Sequence of chain 23.E:
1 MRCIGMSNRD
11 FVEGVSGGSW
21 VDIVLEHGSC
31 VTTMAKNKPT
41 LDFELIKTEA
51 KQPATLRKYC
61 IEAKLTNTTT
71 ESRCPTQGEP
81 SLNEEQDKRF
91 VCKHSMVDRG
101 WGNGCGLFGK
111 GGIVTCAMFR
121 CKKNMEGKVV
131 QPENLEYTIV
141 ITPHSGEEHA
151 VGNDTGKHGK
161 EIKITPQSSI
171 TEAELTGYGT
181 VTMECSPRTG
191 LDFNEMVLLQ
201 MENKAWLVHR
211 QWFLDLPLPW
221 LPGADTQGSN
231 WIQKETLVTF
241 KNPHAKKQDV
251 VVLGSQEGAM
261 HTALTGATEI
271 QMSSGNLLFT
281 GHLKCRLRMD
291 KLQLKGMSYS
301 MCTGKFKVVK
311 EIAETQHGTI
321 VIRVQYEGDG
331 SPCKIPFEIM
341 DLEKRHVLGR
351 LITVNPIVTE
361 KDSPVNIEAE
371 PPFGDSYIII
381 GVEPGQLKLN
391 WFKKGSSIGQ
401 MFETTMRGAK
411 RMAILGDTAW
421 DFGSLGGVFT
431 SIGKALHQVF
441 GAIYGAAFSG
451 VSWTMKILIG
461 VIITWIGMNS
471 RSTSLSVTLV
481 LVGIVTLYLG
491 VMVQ

The small molecule below binds the protein below.
Small molecule (SMILES): CC(=O)N[C@@H]1[C@@H](O)[C@H](O)[C@@H](CO)O[C@H]1O

Sequence of chain 34.C:
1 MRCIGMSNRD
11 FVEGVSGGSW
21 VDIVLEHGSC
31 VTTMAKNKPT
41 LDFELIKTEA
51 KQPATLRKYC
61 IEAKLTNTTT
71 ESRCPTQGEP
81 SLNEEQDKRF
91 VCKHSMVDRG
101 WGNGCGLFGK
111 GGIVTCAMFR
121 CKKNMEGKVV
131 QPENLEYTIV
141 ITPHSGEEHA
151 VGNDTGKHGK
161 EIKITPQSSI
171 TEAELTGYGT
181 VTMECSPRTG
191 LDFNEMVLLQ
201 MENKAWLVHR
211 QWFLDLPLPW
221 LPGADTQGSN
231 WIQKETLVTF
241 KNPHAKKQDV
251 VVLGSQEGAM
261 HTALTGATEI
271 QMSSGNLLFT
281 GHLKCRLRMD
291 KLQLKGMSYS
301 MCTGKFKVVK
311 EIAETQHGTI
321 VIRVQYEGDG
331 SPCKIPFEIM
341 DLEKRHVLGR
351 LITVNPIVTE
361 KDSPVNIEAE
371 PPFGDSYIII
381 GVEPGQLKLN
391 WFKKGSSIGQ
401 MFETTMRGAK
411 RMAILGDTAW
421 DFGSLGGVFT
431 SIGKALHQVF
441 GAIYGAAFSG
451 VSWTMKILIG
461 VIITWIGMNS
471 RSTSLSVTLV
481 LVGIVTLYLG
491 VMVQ

Binding-site contacts:
Ligand atom O7 contacts residue PHE90 of chain 34.C at 4.4 Å.
Ligand atom C8 contacts residue PHE90 of chain 34.C at 3.7 Å (hydrophobic).
Ligand atom C4 contacts residue ASN67 of chain 34.C at 4.2 Å.
Ligand atom C7 contacts residue ASN67 of chain 34.C at 3.3 Å.
Ligand atom C7 contacts residue SER300 of chain 23.E at 3.4 Å.
Ligand atom C2 contacts residue MET118 of chain 34.C at 4.5 Å (hydrophobic).
Ligand atom N2 contacts residue SER300 of chain 23.E at 3.9 Å.
Ligand atom C3 contacts residue ASN67 of chain 34.C at 3.8 Å.
Ligand atom C7 contacts residue MET118 of chain 34.C at 4.0 Å (hydrophobic).
Ligand atom C1 contacts residue MET118 of chain 34.C at 4.1 Å (hydrophobic).
Ligand atom C2 contacts residue ASN67 of chain 34.C at 2.5 Å.
Ligand atom C1 contacts residue ASN67 of chain 34.C at 1.4 Å.
Ligand atom O7 contacts residue SER300 of chain 23.E at 4.3 Å.
Ligand atom C8 contacts residue SER300 of chain 23.E at 1.9 Å.
Ligand atom C8 contacts residue ASN67 of chain 34.C at 4.4 Å.
Ligand atom C8 contacts residue MET118 of chain 34.C at 3.8 Å (hydrophobic).
Ligand atom O7 contacts residue ASN67 of chain 34.C at 3.3 Å (h-bond).
Ligand atom N2 contacts residue ASN67 of chain 34.C at 2.9 Å (h-bond).
Ligand atom C5 contacts residue ASN67 of chain 34.C at 3.7 Å.
Ligand atom N2 contacts residue MET118 of chain 34.C at 3.6 Å.
Ligand atom C7 contacts residue PHE90 of chain 34.C at 4.2 Å (hydrophobic).
Ligand atom O5 contacts residue ASN67 of chain 34.C at 2.4 Å (h-bond).
Ligand atom C8 contacts residue ARG89 of chain 34.C at 3.3 Å.